Sequence of chain 1.D:
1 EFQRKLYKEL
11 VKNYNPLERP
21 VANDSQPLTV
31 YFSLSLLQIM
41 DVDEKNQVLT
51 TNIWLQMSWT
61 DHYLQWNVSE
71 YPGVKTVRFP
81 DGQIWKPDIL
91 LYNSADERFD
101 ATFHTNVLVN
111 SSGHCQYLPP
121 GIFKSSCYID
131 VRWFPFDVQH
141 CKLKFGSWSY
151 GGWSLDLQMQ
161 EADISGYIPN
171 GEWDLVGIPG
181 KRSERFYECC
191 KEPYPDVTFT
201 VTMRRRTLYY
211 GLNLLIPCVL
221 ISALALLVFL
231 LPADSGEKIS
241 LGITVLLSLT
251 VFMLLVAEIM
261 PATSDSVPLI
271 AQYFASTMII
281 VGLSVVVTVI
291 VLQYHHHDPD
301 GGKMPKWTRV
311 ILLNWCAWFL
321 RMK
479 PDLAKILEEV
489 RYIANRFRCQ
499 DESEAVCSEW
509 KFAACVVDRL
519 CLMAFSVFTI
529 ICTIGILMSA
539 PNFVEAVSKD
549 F

Binding-site contacts:
Ligand atom C1 contacts residue ASN23 of chain 1.D at 1.4 Å.
Ligand atom O7 contacts residue ASN23 of chain 1.D at 4.1 Å.
Ligand atom C5 contacts residue GLN26 of chain 1.D at 4.1 Å.
Ligand atom C4 contacts residue ASN23 of chain 1.D at 4.2 Å.
Ligand atom O5 contacts residue ASN23 of chain 1.D at 2.3 Å (h-bond).
Ligand atom C3 contacts residue ASN23 of chain 1.D at 3.8 Å.
Ligand atom N2 contacts residue ASN23 of chain 1.D at 3.0 Å (h-bond).
Ligand atom C7 contacts residue ASN23 of chain 1.D at 3.6 Å.
Ligand atom C2 contacts residue ASN23 of chain 1.D at 2.4 Å.
Ligand atom C1 contacts residue SER25 of chain 1.D at 4.0 Å.
Ligand atom C5 contacts residue ASN23 of chain 1.D at 3.5 Å.
Ligand atom O6 contacts residue SER25 of chain 1.D at 4.2 Å.
Ligand atom O6 contacts residue GLN26 of chain 1.D at 2.9 Å (h-bond).
Ligand atom O5 contacts residue SER25 of chain 1.D at 4.2 Å.
Ligand atom C8 contacts residue ASN23 of chain 1.D at 4.0 Å.
Ligand atom O5 contacts residue GLN26 of chain 1.D at 3.3 Å (h-bond).
Ligand atom C6 contacts residue GLN26 of chain 1.D at 3.5 Å.
Ligand atom C5 contacts residue SER25 of chain 1.D at 4.1 Å.
Ligand atom C1 contacts residue GLN26 of chain 1.D at 4.0 Å.

The protein below binds the small molecule below.
Small molecule (SMILES): CC(=O)N[C@H]1[C@H](O[C@H]2[C@H](O)[C@@H](NC(C)=O)CO[C@@H]2CO)O[C@H](CO)[C@@H](O)[C@@H]1O